The protein below binds the small molecule below.
Small molecule (SMILES): O=c1[nH]cnc2c(-n3cc(CCN4CCC5(CCc6ccccc65)CC4)cn3)nccc12

Binding-site contacts:
Ligand atom N3 contacts residue ZN1 of chain 1.E at 2.1 Å.
Ligand atom O contacts residue PHE186 of chain 1.A at 3.4 Å.
Ligand atom C8 contacts residue ASP312 of chain 1.A at 3.5 Å.
Ligand atom N4 contacts residue HIS277 of chain 1.A at 3.4 Å (h-bond).
Ligand atom C14 contacts residue LYS242 of chain 1.A at 3.8 Å.
Ligand atom C17 contacts residue GLU191 of chain 1.A at 3.3 Å.
Ligand atom C13 contacts residue TYR178 of chain 1.A at 3.7 Å (hydrophobic).
Ligand atom C9 contacts residue ASP312 of chain 1.A at 3.8 Å.
Ligand atom O contacts residue TYR133 of chain 1.A at 3.3 Å (h-bond).
Ligand atom C18 contacts residue ZN1 of chain 1.E at 3.0 Å.
Ligand atom N3 contacts residue GLU191 of chain 1.A at 3.2 Å (salt-bridge).
Ligand atom C20 contacts residue TRP209 of chain 1.A at 3.6 Å (hydrophobic).
Ligand atom C23 contacts residue TYR133 of chain 1.A at 3.7 Å (hydrophobic).
Ligand atom C13 contacts residue ASP136 of chain 1.A at 3.7 Å.
Ligand atom N6 contacts residue TYR178 of chain 1.A at 3.8 Å.
Ligand atom N2 contacts residue HIS189 of chain 1.A at 3.3 Å (h-bond).
Ligand atom C18 contacts residue HIS189 of chain 1.A at 3.6 Å.
Ligand atom C17 contacts residue HIS189 of chain 1.A at 3.4 Å.
Ligand atom N3 contacts residue HIS189 of chain 1.A at 2.8 Å (h-bond).
Ligand atom C25 contacts residue ASP136 of chain 1.A at 3.7 Å.
Ligand atom C19 contacts residue PHE186 of chain 1.A at 3.7 Å (hydrophobic).
Ligand atom C19 contacts residue ZN1 of chain 1.E at 3.1 Å.
Ligand atom N6 contacts residue TYR133 of chain 1.A at 2.8 Å (h-bond).
Ligand atom C19 contacts residue HIS277 of chain 1.A at 3.6 Å.
Ligand atom C6 contacts residue ASP312 of chain 1.A at 3.6 Å.
Ligand atom N4 contacts residue ZN1 of chain 1.E at 2.1 Å.
Ligand atom N4 contacts residue HIS189 of chain 1.A at 3.4 Å (h-bond).
Ligand atom C1 contacts residue ASP136 of chain 1.A at 3.9 Å.
Ligand atom C11 contacts residue TYR176 of chain 1.A at 3.7 Å (hydrophobic).
Ligand atom N2 contacts residue ZN1 of chain 1.E at 2.9 Å.
Ligand atom C20 contacts residue PHE186 of chain 1.A at 3.5 Å (hydrophobic).
Ligand atom C24 contacts residue PHE186 of chain 1.A at 3.4 Å (hydrophobic).
Ligand atom C17 contacts residue ZN1 of chain 1.E at 3.3 Å.
Ligand atom N5 contacts residue TYR178 of chain 1.A at 3.8 Å.
Ligand atom O contacts residue LYS207 of chain 1.A at 2.8 Å (salt-bridge).
Ligand atom C24 contacts residue TYR133 of chain 1.A at 3.4 Å (hydrophobic).
Ligand atom C19 contacts residue TRP209 of chain 1.A at 3.5 Å (hydrophobic).
Ligand atom C21 contacts residue PHE186 of chain 1.A at 3.6 Å (hydrophobic).
Ligand atom C23 contacts residue TYR178 of chain 1.A at 3.5 Å (hydrophobic).
Ligand atom C15 contacts residue LYS242 of chain 1.A at 3.9 Å.

Sequence of chain 1.A:
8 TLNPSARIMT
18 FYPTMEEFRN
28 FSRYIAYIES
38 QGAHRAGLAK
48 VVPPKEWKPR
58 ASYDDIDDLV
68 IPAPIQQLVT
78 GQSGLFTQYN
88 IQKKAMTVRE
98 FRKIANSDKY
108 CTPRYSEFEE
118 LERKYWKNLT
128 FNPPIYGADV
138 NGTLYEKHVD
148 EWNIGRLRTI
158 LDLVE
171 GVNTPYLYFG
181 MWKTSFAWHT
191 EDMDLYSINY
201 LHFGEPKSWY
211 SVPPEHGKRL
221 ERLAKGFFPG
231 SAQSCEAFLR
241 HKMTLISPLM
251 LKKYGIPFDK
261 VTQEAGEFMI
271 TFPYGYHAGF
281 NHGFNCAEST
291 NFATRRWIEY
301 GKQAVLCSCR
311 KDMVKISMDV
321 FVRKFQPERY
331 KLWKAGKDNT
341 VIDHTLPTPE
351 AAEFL